The small molecule below binds the protein below.
Small molecule (SMILES): CSC(C)[C@@H](NC(=O)[C@H](CS)NC(=O)CCC[C@H](N)C(=O)O)C(=O)O

Binding-site contacts:
Ligand atom CAO contacts residue LEU223 of chain 1.A at 3.9 Å (hydrophobic).
Ligand atom OAR contacts residue GLN225 of chain 1.A at 3.8 Å.
Ligand atom OAV contacts residue LEU324 of chain 1.A at 3.8 Å.
Ligand atom CAN contacts residue HIS270 of chain 1.A at 3.7 Å.
Ligand atom OAH contacts residue PHE285 of chain 1.A at 3.4 Å.
Ligand atom OAR contacts residue SER281 of chain 1.A at 2.8 Å (h-bond).
Ligand atom CAP contacts residue TYR189 of chain 1.A at 3.5 Å (hydrophobic).
Ligand atom CAN contacts residue LEU231 of chain 1.A at 3.4 Å (hydrophobic).
Ligand atom CAT contacts residue LEU324 of chain 1.A at 3.9 Å (hydrophobic).
Ligand atom NAC contacts residue PHE285 of chain 1.A at 3.9 Å.
Ligand atom C contacts residue ARG87 of chain 1.A at 3.6 Å.
Ligand atom N contacts residue CYS104 of chain 1.A at 3.9 Å.
Ligand atom SAM contacts residue HIS270 of chain 1.A at 3.9 Å.
Ligand atom SAF contacts residue PHE285 of chain 1.A at 3.9 Å.
Ligand atom CAU contacts residue LEU324 of chain 1.A at 3.6 Å (hydrophobic).
Ligand atom SAM contacts residue FE1 of chain 1.C at 2.7 Å.
Ligand atom CAE contacts residue PHE211 of chain 1.A at 3.5 Å (hydrophobic).
Ligand atom CAJ contacts residue ILE187 of chain 1.A at 3.8 Å (hydrophobic).
Ligand atom N contacts residue TYR91 of chain 1.A at 3.0 Å (h-bond).
Ligand atom SAF contacts residue ASP216 of chain 1.A at 3.1 Å (salt-bridge).
Ligand atom O contacts residue SER183 of chain 1.A at 2.8 Å (h-bond).
Ligand atom CB contacts residue LEU321 of chain 1.A at 3.8 Å (hydrophobic).
Ligand atom SAF contacts residue HIS214 of chain 1.A at 3.3 Å (h-bond).
Ligand atom CAN contacts residue FE1 of chain 1.C at 3.8 Å.
Ligand atom NAC contacts residue LEU324 of chain 1.A at 3.9 Å.
Ligand atom C contacts residue SER183 of chain 1.A at 3.6 Å.
Ligand atom CAP contacts residue SER281 of chain 1.A at 3.8 Å.
Ligand atom OAH contacts residue ILE187 of chain 1.A at 3.8 Å.
Ligand atom CAN contacts residue VAL272 of chain 1.A at 3.7 Å (hydrophobic).
Ligand atom CAP contacts residue ILE187 of chain 1.A at 3.9 Å (hydrophobic).
Ligand atom CAE contacts residue HIS214 of chain 1.A at 3.4 Å.
Ligand atom SAF contacts residue FE1 of chain 1.C at 2.5 Å.
Ligand atom CAO contacts residue SER281 of chain 1.A at 3.5 Å.
Ligand atom OAQ contacts residue VAL272 of chain 1.A at 3.7 Å.
Ligand atom OXT contacts residue ARG87 of chain 1.A at 2.8 Å (salt-bridge).
Ligand atom O contacts residue ARG87 of chain 1.A at 2.8 Å (salt-bridge).
Ligand atom OAQ contacts residue TYR189 of chain 1.A at 2.6 Å (h-bond).
Ligand atom OAR contacts residue TYR189 of chain 1.A at 3.7 Å.
Ligand atom CAE contacts residue FE1 of chain 1.C at 3.6 Å.
Ligand atom SAM contacts residue HIS214 of chain 1.A at 3.5 Å (h-bond).

Sequence of chain 1.A:
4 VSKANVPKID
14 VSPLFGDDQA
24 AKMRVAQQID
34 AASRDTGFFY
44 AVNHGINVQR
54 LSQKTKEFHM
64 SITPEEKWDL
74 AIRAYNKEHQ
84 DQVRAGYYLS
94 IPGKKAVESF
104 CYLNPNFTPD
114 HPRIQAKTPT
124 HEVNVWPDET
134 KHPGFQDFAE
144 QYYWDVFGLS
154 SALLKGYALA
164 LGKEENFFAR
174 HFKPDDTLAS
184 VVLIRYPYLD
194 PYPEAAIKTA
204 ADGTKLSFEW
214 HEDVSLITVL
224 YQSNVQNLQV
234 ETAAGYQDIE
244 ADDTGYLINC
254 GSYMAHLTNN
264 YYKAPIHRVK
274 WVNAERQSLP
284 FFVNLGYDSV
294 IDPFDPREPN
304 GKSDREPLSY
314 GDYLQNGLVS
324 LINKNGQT